Binding-site contacts:
Ligand atom CL contacts residue LEU177 of chain 2.A at 4.4 Å.
Ligand atom S contacts residue SER50 of chain 2.A at 4.4 Å.
Ligand atom CL contacts residue GLY176 of chain 2.A at 4.1 Å.
Ligand atom CL1 contacts residue VAL51 of chain 2.A at 4.2 Å.
Ligand atom CL contacts residue ILE173 of chain 2.A at 3.6 Å.
Ligand atom C1 contacts residue ILE224 of chain 2.A at 4.3 Å (hydrophobic).
Ligand atom S contacts residue CYS47 of chain 2.A at 2.0 Å (h-bond).
Ligand atom C2 contacts residue ILE224 of chain 2.A at 4.2 Å (hydrophobic).
Ligand atom CL contacts residue PRO172 of chain 2.A at 4.0 Å.
Ligand atom C contacts residue ILE224 of chain 2.A at 4.1 Å (hydrophobic).
Ligand atom C contacts residue LEU223 of chain 2.A at 4.1 Å (hydrophobic).
Ligand atom C4 contacts residue PHE124 of chain 2.A at 4.2 Å (hydrophobic).
Ligand atom C8 contacts residue ILE224 of chain 2.A at 4.2 Å (hydrophobic).
Ligand atom C4 contacts residue LYS127 of chain 2.A at 4.4 Å.
Ligand atom C8 contacts residue ASP220 of chain 2.A at 4.1 Å.
Ligand atom CL contacts residue LYS127 of chain 2.A at 3.5 Å.
Ligand atom C5 contacts residue PHE124 of chain 2.A at 3.9 Å (hydrophobic).
Ligand atom CL1 contacts residue SER50 of chain 2.A at 3.4 Å.
Ligand atom C3 contacts residue ILE224 of chain 2.A at 4.2 Å (hydrophobic).
Ligand atom C5 contacts residue LYS127 of chain 2.A at 4.3 Å.
Ligand atom C11 contacts residue CYS47 of chain 2.A at 3.1 Å (hydrophobic).
Ligand atom S contacts residue PHE124 of chain 2.A at 4.2 Å.
Ligand atom C3 contacts residue VAL8 of chain 2.B at 4.3 Å (hydrophobic).
Ligand atom C6 contacts residue VAL8 of chain 2.B at 3.7 Å (hydrophobic).
Ligand atom CL1 contacts residue VAL8 of chain 2.B at 3.3 Å.
Ligand atom C3 contacts residue PRO172 of chain 2.A at 3.7 Å (hydrophobic).
Ligand atom O contacts residue PRO172 of chain 2.A at 4.1 Å.
Ligand atom C8 contacts residue PRO172 of chain 2.A at 4.3 Å (hydrophobic).
Ligand atom C4 contacts residue VAL8 of chain 2.B at 4.1 Å (hydrophobic).
Ligand atom C5 contacts residue VAL8 of chain 2.B at 3.8 Å (hydrophobic).
Ligand atom C4 contacts residue PRO172 of chain 2.A at 4.3 Å (hydrophobic).
Ligand atom C10 contacts residue CYS47 of chain 2.A at 3.5 Å (hydrophobic).
Ligand atom O contacts residue ILE224 of chain 2.A at 3.7 Å.
Ligand atom CL contacts residue PHE124 of chain 2.A at 4.3 Å.

This small molecule binds to this protein.
Small molecule (SMILES): CC(C)(Oc1cc(Cl)cc(Cl)c1)C(=O)NCCS

Sequence of chain 2.B:
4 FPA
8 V

Sequence of chain 2.A:
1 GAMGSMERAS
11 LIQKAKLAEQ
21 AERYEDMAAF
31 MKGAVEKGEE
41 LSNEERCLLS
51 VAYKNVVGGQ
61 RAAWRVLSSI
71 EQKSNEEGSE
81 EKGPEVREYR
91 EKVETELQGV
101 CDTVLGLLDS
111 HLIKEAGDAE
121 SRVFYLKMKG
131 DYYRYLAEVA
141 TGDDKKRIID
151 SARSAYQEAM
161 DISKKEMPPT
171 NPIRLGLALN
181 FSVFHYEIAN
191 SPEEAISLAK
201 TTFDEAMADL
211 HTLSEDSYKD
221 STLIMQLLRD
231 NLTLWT